A protein and the small-molecule ligand that binds it are described below.
Small molecule (SMILES): CC(=O)N[C@@H]1[C@@H](O)[C@H](O)[C@@H](CO)O[C@H]1O

Sequence of chain 1.B:
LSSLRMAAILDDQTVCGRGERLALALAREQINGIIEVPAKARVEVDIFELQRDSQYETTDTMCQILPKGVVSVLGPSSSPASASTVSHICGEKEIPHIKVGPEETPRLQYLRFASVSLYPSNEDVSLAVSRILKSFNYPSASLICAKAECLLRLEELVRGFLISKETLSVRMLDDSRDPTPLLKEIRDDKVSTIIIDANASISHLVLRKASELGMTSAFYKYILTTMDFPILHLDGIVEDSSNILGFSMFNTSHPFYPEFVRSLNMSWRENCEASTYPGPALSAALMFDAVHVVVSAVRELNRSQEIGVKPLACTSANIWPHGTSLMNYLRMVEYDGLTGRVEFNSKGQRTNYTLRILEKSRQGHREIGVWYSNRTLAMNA

Binding-site contacts:
Ligand atom O7 contacts residue ARG342 of chain 1.B at 3.8 Å.
Ligand atom C7 contacts residue NAG1 of chain 1.M at 4.2 Å.
Ligand atom N2 contacts residue ASN252 of chain 1.B at 2.8 Å (h-bond).
Ligand atom O5 contacts residue SER254 of chain 1.B at 4.0 Å.
Ligand atom O7 contacts residue ASN252 of chain 1.B at 3.9 Å.
Ligand atom C2 contacts residue ASN252 of chain 1.B at 2.4 Å.
Ligand atom C7 contacts residue ASN252 of chain 1.B at 3.6 Å.
Ligand atom O6 contacts residue PRO256 of chain 1.B at 4.0 Å.
Ligand atom O6 contacts residue SER254 of chain 1.B at 3.2 Å (h-bond).
Ligand atom C1 contacts residue ASN252 of chain 1.B at 1.4 Å.
Ligand atom C1 contacts residue SER254 of chain 1.B at 4.3 Å.
Ligand atom O6 contacts residue HIS255 of chain 1.B at 4.3 Å.
Ligand atom C4 contacts residue ASN252 of chain 1.B at 4.2 Å.
Ligand atom O5 contacts residue HIS255 of chain 1.B at 4.3 Å.
Ligand atom C5 contacts residue ASN252 of chain 1.B at 3.7 Å.
Ligand atom O3 contacts residue NAG1 of chain 1.M at 4.3 Å.
Ligand atom O7 contacts residue GLY341 of chain 1.B at 4.1 Å.
Ligand atom C3 contacts residue ASN252 of chain 1.B at 3.7 Å.
Ligand atom O5 contacts residue ASN252 of chain 1.B at 2.4 Å (h-bond).
Ligand atom O7 contacts residue NAG1 of chain 1.M at 3.6 Å (h-bond).
Ligand atom C8 contacts residue THR355 of chain 1.B at 4.2 Å.
Ligand atom C6 contacts residue SER254 of chain 1.B at 4.4 Å.